Sequence of chain 20.C:
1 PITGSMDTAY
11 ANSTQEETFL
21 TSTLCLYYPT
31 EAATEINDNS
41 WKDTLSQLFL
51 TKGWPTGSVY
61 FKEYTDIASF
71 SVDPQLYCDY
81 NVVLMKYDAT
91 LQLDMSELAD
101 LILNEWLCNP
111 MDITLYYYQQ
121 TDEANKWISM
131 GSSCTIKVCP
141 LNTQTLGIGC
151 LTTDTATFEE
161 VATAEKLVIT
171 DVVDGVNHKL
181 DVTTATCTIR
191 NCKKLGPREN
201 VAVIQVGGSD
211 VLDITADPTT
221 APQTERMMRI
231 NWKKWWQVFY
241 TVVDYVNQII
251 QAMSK

Binding-site contacts:
Ligand atom O5 contacts residue ASN12 of chain 20.C at 2.7 Å (h-bond).
Ligand atom O7 contacts residue ASN12 of chain 20.C at 3.7 Å.
Ligand atom C5 contacts residue ASN12 of chain 20.C at 4.1 Å.
Ligand atom N2 contacts residue ASN12 of chain 20.C at 3.8 Å.
Ligand atom C7 contacts residue ASN12 of chain 20.C at 3.9 Å.
Ligand atom C1 contacts residue ASN12 of chain 20.C at 2.2 Å.
Ligand atom C2 contacts residue ASN12 of chain 20.C at 3.2 Å.

The small molecule below binds the protein below.
Small molecule (SMILES): CC(=O)N[C@H]1[C@H](O[C@H]2[C@H](O)[C@@H](NC(C)=O)CO[C@@H]2CO)O[C@H](CO)[C@@H](O)[C@@H]1O